Binding-site contacts:
Ligand atom P5 contacts residue LYS150 of chain 1.B at 3.9 Å.
Ligand atom O43 contacts residue LYS150 of chain 1.B at 4.2 Å.
Ligand atom O51 contacts residue LYS151 of chain 1.B at 3.4 Å (salt-bridge).
Ligand atom O41 contacts residue LYS15 of chain 1.B at 4.4 Å.
Ligand atom C3C contacts residue TRP42 of chain 1.B at 4.4 Å (hydrophobic).
Ligand atom O6 contacts residue TRP42 of chain 1.B at 3.3 Å (h-bond).
Ligand atom O53 contacts residue GLN148 of chain 1.B at 4.4 Å.
Ligand atom C6 contacts residue LYS41 of chain 1.B at 4.1 Å.
Ligand atom O11 contacts residue ARG43 of chain 1.B at 2.8 Å (salt-bridge).
Ligand atom O2 contacts residue LYS41 of chain 1.B at 4.1 Å.
Ligand atom O53 contacts residue LYS150 of chain 1.B at 2.4 Å (salt-bridge).
Ligand atom O1 contacts residue LYS41 of chain 1.B at 3.7 Å.
Ligand atom O51 contacts residue LYS150 of chain 1.B at 4.3 Å.
Ligand atom C2C contacts residue TRP42 of chain 1.B at 4.0 Å (hydrophobic).
Ligand atom O11 contacts residue LYS41 of chain 1.B at 4.4 Å.
Ligand atom P1 contacts residue ARG43 of chain 1.B at 4.1 Å.
Ligand atom O12 contacts residue ARG43 of chain 1.B at 3.9 Å.
Ligand atom O6 contacts residue LYS41 of chain 1.B at 3.4 Å.
Ligand atom O52 contacts residue GLN148 of chain 1.B at 3.9 Å.
Ligand atom P5 contacts residue LYS145 of chain 1.B at 4.5 Å.
Ligand atom O52 contacts residue LYS145 of chain 1.B at 3.0 Å (salt-bridge).
Ligand atom O1 contacts residue TRP42 of chain 1.B at 4.3 Å.
Ligand atom C1B contacts residue TRP42 of chain 1.B at 4.5 Å (hydrophobic).
Ligand atom O3C contacts residue TRP42 of chain 1.B at 3.6 Å.

A small-molecule ligand and the protein it binds are described below.
Small molecule (SMILES): CCCCCCCC(=O)OC[C@H](COP(=O)(O)O[C@@H]1[C@H](O)[C@H](O)[C@@H](OP(=O)(O)O)[C@H](OP(=O)(O)O)[C@H]1O)OC(=O)CCCCCCC

Sequence of chain 1.B:
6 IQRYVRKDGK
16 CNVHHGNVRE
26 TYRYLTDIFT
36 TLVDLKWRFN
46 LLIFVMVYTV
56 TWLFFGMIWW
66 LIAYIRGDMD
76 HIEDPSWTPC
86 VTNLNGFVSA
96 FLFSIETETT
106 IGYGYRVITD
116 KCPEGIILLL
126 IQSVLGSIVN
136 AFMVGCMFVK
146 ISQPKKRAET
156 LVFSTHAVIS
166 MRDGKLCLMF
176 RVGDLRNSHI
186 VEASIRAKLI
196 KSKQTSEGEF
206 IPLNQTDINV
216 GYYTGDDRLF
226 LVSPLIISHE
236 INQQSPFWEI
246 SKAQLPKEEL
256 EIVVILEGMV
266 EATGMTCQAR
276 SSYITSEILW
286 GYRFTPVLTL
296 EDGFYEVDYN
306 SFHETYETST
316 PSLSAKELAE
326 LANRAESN